Sequence of chain 1.D:
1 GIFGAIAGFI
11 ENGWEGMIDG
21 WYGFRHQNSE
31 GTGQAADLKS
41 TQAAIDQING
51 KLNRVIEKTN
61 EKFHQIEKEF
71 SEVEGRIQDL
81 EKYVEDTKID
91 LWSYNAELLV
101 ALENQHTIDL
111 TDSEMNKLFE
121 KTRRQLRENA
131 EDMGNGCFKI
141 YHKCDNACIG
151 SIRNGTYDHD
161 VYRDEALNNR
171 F

The small molecule below binds the protein below.
Small molecule (SMILES): CC(=O)N[C@H]1[C@H](O[C@H]2[C@H](O)[C@@H](NC(C)=O)CO[C@@H]2CO)O[C@H](CO)[C@@H](O[C@@H]2O[C@H](CO)[C@@H](O)[C@H](O)[C@@H]2O)[C@@H]1O

Sequence of chain 1.C:
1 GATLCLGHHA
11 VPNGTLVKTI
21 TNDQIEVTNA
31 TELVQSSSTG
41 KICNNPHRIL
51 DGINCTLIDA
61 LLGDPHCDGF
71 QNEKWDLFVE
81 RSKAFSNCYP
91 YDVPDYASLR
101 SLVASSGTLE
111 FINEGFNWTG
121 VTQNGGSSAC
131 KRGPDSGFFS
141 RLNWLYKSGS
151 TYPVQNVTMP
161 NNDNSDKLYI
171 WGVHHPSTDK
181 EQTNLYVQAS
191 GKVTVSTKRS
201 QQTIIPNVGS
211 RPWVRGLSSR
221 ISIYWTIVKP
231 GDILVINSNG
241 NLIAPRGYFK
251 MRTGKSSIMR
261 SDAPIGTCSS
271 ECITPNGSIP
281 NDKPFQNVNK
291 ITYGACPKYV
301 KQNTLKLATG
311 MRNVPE

Binding-site contacts:
Ligand atom C5 contacts residue VAL288 of chain 1.C at 4.4 Å (hydrophobic).
Ligand atom C4 contacts residue ASN276 of chain 1.C at 4.1 Å.
Ligand atom C3 contacts residue ASN276 of chain 1.C at 3.7 Å.
Ligand atom C5 contacts residue ASN276 of chain 1.C at 3.7 Å.
Ligand atom C2 contacts residue ASN276 of chain 1.C at 2.4 Å.
Ligand atom C1 contacts residue ASN276 of chain 1.C at 1.4 Å.
Ligand atom O7 contacts residue ASN276 of chain 1.C at 3.0 Å (h-bond).
Ligand atom C8 contacts residue SER36 of chain 1.C at 3.5 Å.
Ligand atom C8 contacts residue GLU69 of chain 1.D at 3.5 Å.
Ligand atom N2 contacts residue VAL288 of chain 1.C at 3.8 Å.
Ligand atom N2 contacts residue ASN276 of chain 1.C at 2.9 Å (h-bond).
Ligand atom O5 contacts residue ASN289 of chain 1.C at 3.8 Å.
Ligand atom C1 contacts residue ASN289 of chain 1.C at 4.4 Å.
Ligand atom C8 contacts residue VAL288 of chain 1.C at 4.1 Å (hydrophobic).
Ligand atom C6 contacts residue ASN289 of chain 1.C at 4.3 Å.
Ligand atom C5 contacts residue ASN289 of chain 1.C at 4.2 Å.
Ligand atom O5 contacts residue ASN276 of chain 1.C at 2.4 Å (h-bond).
Ligand atom C7 contacts residue ASN276 of chain 1.C at 3.0 Å.
Ligand atom C1 contacts residue VAL288 of chain 1.C at 3.4 Å (hydrophobic).
Ligand atom C8 contacts residue ASN276 of chain 1.C at 4.1 Å.
Ligand atom O5 contacts residue VAL288 of chain 1.C at 4.1 Å.
Ligand atom C2 contacts residue VAL288 of chain 1.C at 4.0 Å (hydrophobic).
Ligand atom C3 contacts residue VAL288 of chain 1.C at 4.3 Å (hydrophobic).